Sequence of chain 2.N:
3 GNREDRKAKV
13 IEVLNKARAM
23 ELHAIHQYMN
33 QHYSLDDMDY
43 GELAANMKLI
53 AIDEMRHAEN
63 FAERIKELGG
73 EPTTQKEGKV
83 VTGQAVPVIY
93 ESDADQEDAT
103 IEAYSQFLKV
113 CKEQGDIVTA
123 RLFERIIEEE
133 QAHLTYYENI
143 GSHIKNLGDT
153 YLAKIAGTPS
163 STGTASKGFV

The small molecule below binds the protein below.
Small molecule (SMILES): CC1=C(CCC(=O)O)C2=Cc3c(CCC(=O)O)c(C)c4n3[Fe@]35n6c(c(C)c(CCC(=O)O)c6=CC1=[N+]23)=CC1=[N+]5C(=C4)C(C)=C1CCC(=O)O

Binding-site contacts:
Ligand atom C4B contacts residue MET57 of chain 2.M at 3.6 Å (hydrophobic).
Ligand atom CMB contacts residue GLU61 of chain 2.M at 3.3 Å.
Ligand atom O2C contacts residue SER168 of chain 2.N at 2.8 Å.
Ligand atom C1D contacts residue MET57 of chain 2.N at 3.4 Å (hydrophobic).
Ligand atom CGB contacts residue LYS50 of chain 2.N at 3.6 Å.
Ligand atom O1B contacts residue LYS50 of chain 2.N at 2.5 Å (salt-bridge).
Ligand atom NC contacts residue MET57 of chain 2.M at 3.1 Å (h-bond).
Ligand atom NA contacts residue MET57 of chain 2.N at 3.2 Å (h-bond).
Ligand atom O2D contacts residue ARG20 of chain 2.N at 3.0 Å (salt-bridge).
Ligand atom FE contacts residue MET57 of chain 2.M at 2.4 Å.
Ligand atom CMD contacts residue TYR35 of chain 2.M at 3.6 Å (hydrophobic).
Ligand atom O2C contacts residue LYS169 of chain 2.N at 3.5 Å (salt-bridge).
Ligand atom O2B contacts residue SER168 of chain 2.N at 2.3 Å (h-bond).
Ligand atom CMD contacts residue GLU61 of chain 2.N at 3.5 Å.
Ligand atom NB contacts residue MET57 of chain 2.N at 3.1 Å (h-bond).
Ligand atom O1A contacts residue TYR35 of chain 2.N at 2.6 Å (h-bond).
Ligand atom C4A contacts residue MET57 of chain 2.M at 3.5 Å (hydrophobic).
Ligand atom ND contacts residue MET57 of chain 2.N at 3.1 Å (h-bond).
Ligand atom C4D contacts residue MET57 of chain 2.N at 3.6 Å (hydrophobic).
Ligand atom CBB contacts residue SER168 of chain 2.N at 3.3 Å.
Ligand atom O1D contacts residue ARG20 of chain 2.N at 2.7 Å (salt-bridge).
Ligand atom NA contacts residue MET57 of chain 2.M at 3.1 Å (h-bond).
Ligand atom NC contacts residue MET57 of chain 2.N at 3.0 Å (h-bond).
Ligand atom CGB contacts residue SER168 of chain 2.N at 3.2 Å.
Ligand atom C1D contacts residue MET57 of chain 2.M at 3.6 Å (hydrophobic).
Ligand atom CGD contacts residue TYR35 of chain 2.M at 3.6 Å (hydrophobic).
Ligand atom O2D contacts residue TYR35 of chain 2.M at 2.4 Å (h-bond).
Ligand atom CMD contacts residue MET31 of chain 2.M at 3.3 Å (hydrophobic).
Ligand atom CMC contacts residue LYS50 of chain 2.M at 3.5 Å.
Ligand atom NB contacts residue MET57 of chain 2.M at 2.8 Å (h-bond).
Ligand atom O2A contacts residue ARG20 of chain 2.M at 2.8 Å (salt-bridge).
Ligand atom CGD contacts residue ARG20 of chain 2.N at 3.1 Å.
Ligand atom CHB contacts residue MET57 of chain 2.M at 3.4 Å (hydrophobic).
Ligand atom CGA contacts residue ARG20 of chain 2.M at 3.3 Å.
Ligand atom O1A contacts residue ARG20 of chain 2.M at 2.7 Å (salt-bridge).
Ligand atom FE contacts residue MET57 of chain 2.N at 2.4 Å.
Ligand atom CMD contacts residue MET57 of chain 2.N at 3.5 Å (hydrophobic).
Ligand atom C1B contacts residue MET57 of chain 2.M at 3.3 Å (hydrophobic).
Ligand atom ND contacts residue MET57 of chain 2.M at 3.3 Å.
Ligand atom O2D contacts residue MET31 of chain 2.M at 3.4 Å.

Sequence of chain 2.M:
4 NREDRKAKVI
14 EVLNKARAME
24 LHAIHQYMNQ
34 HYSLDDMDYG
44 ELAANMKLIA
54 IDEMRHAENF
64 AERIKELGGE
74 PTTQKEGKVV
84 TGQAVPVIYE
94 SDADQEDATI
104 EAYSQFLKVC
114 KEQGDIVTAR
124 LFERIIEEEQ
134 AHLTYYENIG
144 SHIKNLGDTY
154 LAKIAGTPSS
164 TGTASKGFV